This small molecule binds to this protein.
Small molecule (SMILES): CSCC[C@H](N)C(=O)N[C@@H](Cc1ccccc1)C(=O)N[C@@H](CCCC[NH3+])C(=O)N[C@H](C(=O)N[C@@H](CCC(=O)O)C(=O)NCC(=O)N1CCC[C@H]1C(=O)N[C@H](C=O)CC(=O)O)[C@@H](C)OP(=O)(O)O

Binding-site contacts:
Ligand atom CG contacts residue ASN231 of chain 2.A at 3.6 Å.
Ligand atom CZ contacts residue TYR186 of chain 2.A at 3.4 Å (hydrophobic).
Ligand atom CG contacts residue TRP235 of chain 2.A at 3.6 Å (hydrophobic).
Ligand atom CG contacts residue GLU187 of chain 2.A at 3.6 Å.
Ligand atom O contacts residue VAL183 of chain 2.A at 3.4 Å.
Ligand atom CD contacts residue LYS127 of chain 2.A at 3.7 Å.
Ligand atom CD1 contacts residue TRP235 of chain 2.A at 3.3 Å (hydrophobic).
Ligand atom CE contacts residue ARG65 of chain 2.A at 2.6 Å.
Ligand atom C contacts residue ASN180 of chain 2.A at 3.6 Å.
Ligand atom O3P contacts residue TYR135 of chain 2.A at 2.7 Å (h-bond).
Ligand atom CB contacts residue ASN231 of chain 2.A at 3.6 Å.
Ligand atom CB contacts residue ASN231 of chain 2.A at 3.5 Å.
Ligand atom N contacts residue ASN231 of chain 2.A at 3.0 Å (h-bond).
Ligand atom CB contacts residue ASN180 of chain 2.A at 3.2 Å.
Ligand atom CE1 contacts residue TRP235 of chain 2.A at 3.2 Å (hydrophobic).
Ligand atom CE contacts residue ARG61 of chain 2.A at 3.7 Å.
Ligand atom CA contacts residue ASN180 of chain 2.A at 3.4 Å.
Ligand atom O contacts residue LYS54 of chain 2.A at 3.5 Å (salt-bridge).
Ligand atom O contacts residue ASN231 of chain 2.A at 3.0 Å (h-bond).
Ligand atom CG2 contacts residue VAL183 of chain 2.A at 3.7 Å (hydrophobic).
Ligand atom CB contacts residue ASN180 of chain 2.A at 3.5 Å.
Ligand atom O1P contacts residue LYS54 of chain 2.A at 2.7 Å (salt-bridge).
Ligand atom O3P contacts residue ARG134 of chain 2.A at 2.8 Å (salt-bridge).
Ligand atom CZ contacts residue TRP235 of chain 2.A at 3.5 Å (hydrophobic).
Ligand atom P contacts residue LYS54 of chain 2.A at 3.7 Å.
Ligand atom N contacts residue LEU179 of chain 2.A at 3.5 Å.
Ligand atom CD2 contacts residue GLU187 of chain 2.A at 2.9 Å.
Ligand atom NZ contacts residue ASP230 of chain 2.A at 3.1 Å (salt-bridge).
Ligand atom OE1 contacts residue LYS127 of chain 2.A at 2.8 Å (salt-bridge).
Ligand atom O2P contacts residue ARG134 of chain 2.A at 2.9 Å (salt-bridge).
Ligand atom O2P contacts residue ARG61 of chain 2.A at 3.0 Å (salt-bridge).
Ligand atom SD contacts residue ARG65 of chain 2.A at 3.6 Å.
Ligand atom CE2 contacts residue GLU187 of chain 2.A at 3.5 Å.
Ligand atom C contacts residue LEU179 of chain 2.A at 3.6 Å (hydrophobic).
Ligand atom O1P contacts residue ARG61 of chain 2.A at 2.9 Å (salt-bridge).
Ligand atom CE2 contacts residue TYR186 of chain 2.A at 3.4 Å (hydrophobic).
Ligand atom O contacts residue LEU179 of chain 2.A at 3.6 Å.
Ligand atom O contacts residue LYS54 of chain 2.A at 2.7 Å (salt-bridge).
Ligand atom N contacts residue ASN180 of chain 2.A at 2.8 Å (h-bond).
Ligand atom N contacts residue GLU187 of chain 2.A at 3.4 Å (salt-bridge).

Sequence of chain 2.A:
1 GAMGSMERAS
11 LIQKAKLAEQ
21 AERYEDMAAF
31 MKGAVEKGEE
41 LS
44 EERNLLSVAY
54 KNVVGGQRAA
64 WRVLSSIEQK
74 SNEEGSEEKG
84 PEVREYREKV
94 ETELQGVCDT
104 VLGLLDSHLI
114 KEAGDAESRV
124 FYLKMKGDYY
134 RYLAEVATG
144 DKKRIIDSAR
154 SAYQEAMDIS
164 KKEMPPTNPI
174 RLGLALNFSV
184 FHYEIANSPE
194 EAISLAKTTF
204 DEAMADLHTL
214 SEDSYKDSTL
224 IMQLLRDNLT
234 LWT